Sequence of chain 3.A:
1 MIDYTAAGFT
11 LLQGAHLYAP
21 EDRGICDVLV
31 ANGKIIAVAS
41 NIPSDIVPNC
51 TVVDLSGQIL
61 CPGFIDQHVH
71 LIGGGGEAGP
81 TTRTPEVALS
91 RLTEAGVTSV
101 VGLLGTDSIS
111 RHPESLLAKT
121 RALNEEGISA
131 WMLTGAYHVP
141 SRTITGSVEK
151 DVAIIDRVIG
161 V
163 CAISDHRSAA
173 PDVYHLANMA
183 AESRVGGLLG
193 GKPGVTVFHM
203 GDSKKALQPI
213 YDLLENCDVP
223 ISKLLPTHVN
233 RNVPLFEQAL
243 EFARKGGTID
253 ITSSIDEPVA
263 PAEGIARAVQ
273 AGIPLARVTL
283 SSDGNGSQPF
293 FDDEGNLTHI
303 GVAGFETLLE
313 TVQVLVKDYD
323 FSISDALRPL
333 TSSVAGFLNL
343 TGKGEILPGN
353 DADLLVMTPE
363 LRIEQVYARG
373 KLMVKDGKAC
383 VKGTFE

A protein and the small-molecule ligand that binds it are described below.
Small molecule (SMILES): CC(C)C[C@H](C[P](=O)(O)[C@@H](N)CC(=O)O)C(=O)O

Binding-site contacts:
Ligand atom O2P contacts residue TYR137 of chain 3.A at 2.4 Å (h-bond).
Ligand atom C7 contacts residue ARG169 of chain 3.A at 3.4 Å.
Ligand atom O2 contacts residue GLY75 of chain 3.A at 2.6 Å (h-bond).
Ligand atom O1 contacts residue GLY105 of chain 3.A at 3.2 Å.
Ligand atom P contacts residue TYR137 of chain 3.A at 3.5 Å.
Ligand atom O2 contacts residue SER289 of chain 3.A at 3.4 Å (h-bond).
Ligand atom O2P contacts residue ZN1 of chain 3.D at 2.0 Å.
Ligand atom C8 contacts residue ASP285 of chain 3.A at 3.1 Å.
Ligand atom N contacts residue SER289 of chain 3.A at 2.7 Å (h-bond).
Ligand atom O3 contacts residue PRO291 of chain 3.A at 3.7 Å.
Ligand atom C18 contacts residue ARG233 of chain 3.A at 3.7 Å.
Ligand atom O4 contacts residue ARG169 of chain 3.A at 3.2 Å (salt-bridge).
Ligand atom O1P contacts residue ASP285 of chain 3.A at 2.8 Å (salt-bridge).
Ligand atom O4 contacts residue ARG233 of chain 3.A at 3.0 Å (salt-bridge).
Ligand atom C3 contacts residue GLY75 of chain 3.A at 3.6 Å.
Ligand atom O3 contacts residue TYR137 of chain 3.A at 3.7 Å.
Ligand atom C2 contacts residue KCX162 of chain 3.A at 3.1 Å.
Ligand atom O1P contacts residue ZN1 of chain 3.C at 2.2 Å.
Ligand atom C2 contacts residue HIS70 of chain 3.A at 3.3 Å.
Ligand atom O1 contacts residue THR106 of chain 3.A at 2.8 Å (h-bond).
Ligand atom P contacts residue KCX162 of chain 3.A at 3.6 Å.
Ligand atom O1P contacts residue HIS70 of chain 3.A at 3.4 Å (h-bond).
Ligand atom C1 contacts residue TYR137 of chain 3.A at 3.5 Å (hydrophobic).
Ligand atom C16 contacts residue ARG233 of chain 3.A at 3.6 Å.
Ligand atom O2P contacts residue KCX162 of chain 3.A at 3.5 Å (h-bond).
Ligand atom C17 contacts residue PHE292 of chain 3.A at 3.7 Å (hydrophobic).
Ligand atom O4 contacts residue HIS201 of chain 3.A at 3.3 Å.
Ligand atom P contacts residue ZN1 of chain 3.C at 3.5 Å.
Ligand atom P contacts residue ZN1 of chain 3.D at 3.3 Å.
Ligand atom C18 contacts residue ILE257 of chain 3.A at 3.4 Å (hydrophobic).
Ligand atom O1P contacts residue ZN1 of chain 3.D at 3.4 Å.
Ligand atom O3 contacts residue ARG169 of chain 3.A at 2.9 Å (salt-bridge).
Ligand atom P contacts residue ASP285 of chain 3.A at 3.7 Å.
Ligand atom O2 contacts residue GLY74 of chain 3.A at 3.5 Å.
Ligand atom C5 contacts residue SER289 of chain 3.A at 3.8 Å.
Ligand atom O1P contacts residue KCX162 of chain 3.A at 3.0 Å (h-bond).
Ligand atom O2P contacts residue HIS230 of chain 3.A at 3.5 Å (h-bond).
Ligand atom O1P contacts residue HIS230 of chain 3.A at 3.6 Å.
Ligand atom O2P contacts residue HIS201 of chain 3.A at 3.0 Å.
Ligand atom C8 contacts residue SER289 of chain 3.A at 3.4 Å.